This small molecule binds to this protein.
Small molecule (SMILES): CC[C@H](C)[C@@H]1NC(=O)[C@H](CCCCN)NC(=O)[C@H](CCCN=C(N)N)NC(=O)[C@H](C)NC(=O)[C@H](CC(=O)O)NC(=O)[C@H](CC(C)C)NC(=O)[C@H](CC(N)=O)NC(=O)[C@H](CC(=O)O)NC1=O

Sequence of chain 1.B:
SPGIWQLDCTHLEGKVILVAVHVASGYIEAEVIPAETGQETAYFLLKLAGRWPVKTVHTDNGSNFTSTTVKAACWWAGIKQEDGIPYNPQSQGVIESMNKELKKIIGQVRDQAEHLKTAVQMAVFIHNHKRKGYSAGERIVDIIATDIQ

Sequence of chain 1.A:
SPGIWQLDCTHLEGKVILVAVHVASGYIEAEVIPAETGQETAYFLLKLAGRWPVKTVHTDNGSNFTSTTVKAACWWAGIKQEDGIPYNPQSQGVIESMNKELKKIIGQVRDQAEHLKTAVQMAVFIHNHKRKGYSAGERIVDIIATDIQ

Binding-site contacts:
Ligand atom OD2 contacts residue ALA140 of chain 1.B at 3.5 Å.
Ligand atom CB contacts residue MET149 of chain 1.B at 4.0 Å (hydrophobic).
Ligand atom CD1 contacts residue THR95 of chain 1.A at 3.5 Å.
Ligand atom CG contacts residue GLU141 of chain 1.B at 3.4 Å.
Ligand atom O contacts residue GLN66 of chain 1.A at 2.9 Å (h-bond).
Ligand atom CD1 contacts residue THR96 of chain 1.A at 3.9 Å.
Ligand atom CD contacts residue ASP138 of chain 1.B at 3.4 Å.
Ligand atom CE contacts residue ASP138 of chain 1.B at 3.7 Å.
Ligand atom CG contacts residue GLU141 of chain 1.B at 3.5 Å.
Ligand atom CB contacts residue GLU141 of chain 1.B at 3.7 Å.
Ligand atom C contacts residue GLN139 of chain 1.B at 3.6 Å.
Ligand atom OD1 contacts residue THR145 of chain 1.B at 3.1 Å (h-bond).
Ligand atom CA contacts residue GLN139 of chain 1.B at 3.8 Å.
Ligand atom CG2 contacts residue MET149 of chain 1.B at 3.3 Å (hydrophobic).
Ligand atom CB contacts residue THR145 of chain 1.B at 3.6 Å.
Ligand atom CD1 contacts residue TRP102 of chain 1.A at 4.0 Å (hydrophobic).
Ligand atom O contacts residue THR96 of chain 1.A at 3.9 Å.
Ligand atom NZ contacts residue ASP138 of chain 1.B at 2.9 Å (salt-bridge).
Ligand atom CD contacts residue GLN139 of chain 1.B at 4.0 Å.
Ligand atom CD contacts residue ALA140 of chain 1.B at 3.8 Å (hydrophobic).
Ligand atom OD1 contacts residue GLU141 of chain 1.B at 3.3 Å (salt-bridge).
Ligand atom CG contacts residue GLU141 of chain 1.B at 3.6 Å.
Ligand atom N contacts residue GLN139 of chain 1.B at 2.8 Å (h-bond).
Ligand atom C contacts residue GLN66 of chain 1.A at 4.0 Å.
Ligand atom CB contacts residue GLN139 of chain 1.B at 3.6 Å.
Ligand atom CB contacts residue GLN139 of chain 1.B at 3.7 Å.
Ligand atom CD contacts residue GLU141 of chain 1.B at 4.0 Å.
Ligand atom CB contacts residue GLU141 of chain 1.B at 3.2 Å.
Ligand atom OD1 contacts residue HIS142 of chain 1.B at 3.0 Å (h-bond).
Ligand atom CG contacts residue THR145 of chain 1.B at 3.7 Å.
Ligand atom ND2 contacts residue GLU141 of chain 1.B at 2.8 Å (salt-bridge).
Ligand atom CG contacts residue ALA140 of chain 1.B at 4.0 Å (hydrophobic).
Ligand atom CG2 contacts residue GLN139 of chain 1.B at 3.7 Å.
Ligand atom OD2 contacts residue GLU141 of chain 1.B at 2.6 Å (salt-bridge).
Ligand atom CG2 contacts residue THR145 of chain 1.B at 3.7 Å.
Ligand atom CD1 contacts residue TRP103 of chain 1.A at 3.9 Å (hydrophobic).
Ligand atom CG contacts residue HIS142 of chain 1.B at 4.0 Å.
Ligand atom CA contacts residue GLN139 of chain 1.B at 3.6 Å.
Ligand atom CD1 contacts residue ALA99 of chain 1.A at 3.9 Å (hydrophobic).
Ligand atom OD1 contacts residue ALA140 of chain 1.B at 4.0 Å.